Sequence of chain 1.G:
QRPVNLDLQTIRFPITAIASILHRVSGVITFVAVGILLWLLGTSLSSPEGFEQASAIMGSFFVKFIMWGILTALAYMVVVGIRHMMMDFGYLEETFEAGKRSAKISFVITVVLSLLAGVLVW

Binding-site contacts:
Ligand atom O9 contacts residue TRP164 of chain 1.F at 2.8 Å (h-bond).
Ligand atom C1 contacts residue ASP82 of chain 1.H at 3.5 Å.
Ligand atom C8 contacts residue TRP164 of chain 1.F at 3.9 Å (hydrophobic).
Ligand atom C1 contacts residue TRP164 of chain 1.F at 3.7 Å (hydrophobic).
Ligand atom C6 contacts residue HIS207 of chain 1.F at 3.9 Å.
Ligand atom C3 contacts residue TYR83 of chain 1.H at 4.0 Å (hydrophobic).
Ligand atom C1 contacts residue ARG31 of chain 1.G at 3.8 Å.
Ligand atom C13 contacts residue PHE20 of chain 1.G at 3.6 Å (hydrophobic).
Ligand atom O9 contacts residue PRO160 of chain 1.F at 3.7 Å.
Ligand atom C5 contacts residue HEM1 of chain 1.AA at 3.9 Å.
Ligand atom C15 contacts residue LEU15 of chain 1.G at 4.1 Å (hydrophobic).
Ligand atom N10 contacts residue PRO160 of chain 1.F at 4.0 Å.
Ligand atom C14 contacts residue LEU15 of chain 1.G at 4.1 Å (hydrophobic).
Ligand atom C15 contacts residue TRP164 of chain 1.F at 3.7 Å (hydrophobic).
Ligand atom C11 contacts residue PRO160 of chain 1.F at 3.9 Å (hydrophobic).
Ligand atom S4 contacts residue ARG31 of chain 1.G at 4.0 Å.
Ligand atom C8 contacts residue ILE28 of chain 1.G at 3.8 Å (hydrophobic).
Ligand atom C3 contacts residue ILE209 of chain 1.F at 3.9 Å (hydrophobic).
Ligand atom S4 contacts residue ILE28 of chain 1.G at 3.6 Å.
Ligand atom C3 contacts residue ARG31 of chain 1.G at 3.9 Å.
Ligand atom C14 contacts residue PHE20 of chain 1.G at 3.9 Å (hydrophobic).
Ligand atom C12 contacts residue PRO160 of chain 1.F at 3.7 Å (hydrophobic).
Ligand atom C1 contacts residue ILE209 of chain 1.F at 4.0 Å (hydrophobic).
Ligand atom C16 contacts residue TRP164 of chain 1.F at 3.8 Å (hydrophobic).
Ligand atom C6 contacts residue HEM1 of chain 1.AA at 3.3 Å.
Ligand atom C1 contacts residue SER161 of chain 1.F at 3.4 Å.
Ligand atom C12 contacts residue ILE28 of chain 1.G at 4.1 Å (hydrophobic).
Ligand atom N10 contacts residue ILE28 of chain 1.G at 3.3 Å.
Ligand atom C11 contacts residue ILE28 of chain 1.G at 3.6 Å (hydrophobic).
Ligand atom C2 contacts residue ARG31 of chain 1.G at 3.4 Å.
Ligand atom C2 contacts residue ILE209 of chain 1.F at 3.8 Å (hydrophobic).
Ligand atom O9 contacts residue TYR83 of chain 1.H at 2.8 Å (h-bond).
Ligand atom C5 contacts residue SER27 of chain 1.G at 3.3 Å.
Ligand atom C6 contacts residue ARG31 of chain 1.G at 3.6 Å.
Ligand atom O7 contacts residue ARG31 of chain 1.G at 3.4 Å.
Ligand atom S4 contacts residue SER27 of chain 1.G at 3.6 Å.
Ligand atom C16 contacts residue ILE28 of chain 1.G at 3.8 Å (hydrophobic).
Ligand atom C8 contacts residue PRO160 of chain 1.F at 3.8 Å (hydrophobic).
Ligand atom O7 contacts residue HIS207 of chain 1.F at 3.7 Å.
Ligand atom C8 contacts residue TYR83 of chain 1.H at 3.5 Å (hydrophobic).

The protein below binds the small molecule below.
Small molecule (SMILES): CC1=C(C(=O)Nc2ccccc2)SCCO1

Sequence of chain 1.F:
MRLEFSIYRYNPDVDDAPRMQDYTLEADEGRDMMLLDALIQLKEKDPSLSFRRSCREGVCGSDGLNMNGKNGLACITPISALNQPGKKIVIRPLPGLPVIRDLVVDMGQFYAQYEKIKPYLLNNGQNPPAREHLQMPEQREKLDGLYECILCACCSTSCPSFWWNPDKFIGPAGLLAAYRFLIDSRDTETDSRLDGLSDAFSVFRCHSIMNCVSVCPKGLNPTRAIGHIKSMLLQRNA

Sequence of chain 1.H:
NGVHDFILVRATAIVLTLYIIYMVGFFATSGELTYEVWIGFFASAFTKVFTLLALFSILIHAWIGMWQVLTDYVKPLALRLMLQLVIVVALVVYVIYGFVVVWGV